Sequence of chain 1.J:
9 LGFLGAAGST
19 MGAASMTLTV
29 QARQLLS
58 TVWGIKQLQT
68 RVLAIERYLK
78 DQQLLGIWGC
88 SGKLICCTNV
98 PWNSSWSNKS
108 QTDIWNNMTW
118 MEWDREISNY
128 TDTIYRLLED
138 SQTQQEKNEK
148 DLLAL

This protein binds this small molecule.
Small molecule (SMILES): CC(=O)N[C@@H]1[C@@H](O)[C@H](O)[C@@H](CO)O[C@H]1O

Binding-site contacts:
Ligand atom O5 contacts residue ASN114 of chain 1.J at 2.4 Å (h-bond).
Ligand atom N2 contacts residue ASN114 of chain 1.J at 2.9 Å (h-bond).
Ligand atom C8 contacts residue ASP110 of chain 1.J at 3.1 Å.
Ligand atom C5 contacts residue ASN114 of chain 1.J at 3.7 Å.
Ligand atom C7 contacts residue ASN114 of chain 1.J at 3.2 Å.
Ligand atom C4 contacts residue ASN114 of chain 1.J at 4.2 Å.
Ligand atom C7 contacts residue ASP110 of chain 1.J at 4.3 Å.
Ligand atom O7 contacts residue ASN114 of chain 1.J at 3.1 Å (h-bond).
Ligand atom C3 contacts residue ASN114 of chain 1.J at 3.8 Å.
Ligand atom C8 contacts residue ASN114 of chain 1.J at 4.0 Å.
Ligand atom C2 contacts residue ASN114 of chain 1.J at 2.5 Å.
Ligand atom C1 contacts residue ASN114 of chain 1.J at 1.4 Å.